A small-molecule ligand and the protein it binds are described below.
Small molecule (SMILES): Cc1[nH]c(C(=O)Nc2nc3c(O[C@@H](C)c4ccccc4)cc(C(=O)O)cc3s2)c(Cl)c1Cl

Binding-site contacts:
Ligand atom C6 contacts residue ARG78 of chain 1.A at 3.5 Å.
Ligand atom N1 contacts residue THR167 of chain 1.A at 3.5 Å.
Ligand atom CL2 contacts residue ASN48 of chain 1.A at 3.6 Å.
Ligand atom C18 contacts residue PRO81 of chain 1.A at 3.6 Å (hydrophobic).
Ligand atom S1 contacts residue ILE80 of chain 1.A at 3.7 Å.
Ligand atom C22 contacts residue ASN48 of chain 1.A at 3.4 Å.
Ligand atom O3 contacts residue ARG138 of chain 1.A at 2.8 Å (salt-bridge).
Ligand atom C21 contacts residue ILE80 of chain 1.A at 3.7 Å (hydrophobic).
Ligand atom N1 contacts residue ASP75 of chain 1.A at 2.9 Å (salt-bridge).
Ligand atom O4 contacts residue ARG78 of chain 1.A at 3.7 Å.
Ligand atom C5 contacts residue GLU52 of chain 1.A at 3.7 Å.
Ligand atom C15 contacts residue ILE96 of chain 1.A at 3.6 Å (hydrophobic).
Ligand atom S1 contacts residue GLU52 of chain 1.A at 3.5 Å (salt-bridge).
Ligand atom C14 contacts residue ILE96 of chain 1.A at 3.7 Å (hydrophobic).
Ligand atom C2 contacts residue ASP75 of chain 1.A at 3.6 Å.
Ligand atom C18 contacts residue ARG78 of chain 1.A at 3.3 Å.
Ligand atom C19 contacts residue GLY79 of chain 1.A at 3.3 Å.
Ligand atom C20 contacts residue PRO81 of chain 1.A at 3.8 Å (hydrophobic).
Ligand atom C10 contacts residue ILE96 of chain 1.A at 3.7 Å (hydrophobic).
Ligand atom C1 contacts residue SER49 of chain 1.A at 3.2 Å.
Ligand atom C21 contacts residue ASN48 of chain 1.A at 3.6 Å.
Ligand atom C2 contacts residue SER49 of chain 1.A at 3.8 Å.
Ligand atom C18 contacts residue ARG138 of chain 1.A at 3.7 Å.
Ligand atom O1 contacts residue GLU52 of chain 1.A at 3.7 Å.
Ligand atom C20 contacts residue GLY79 of chain 1.A at 3.5 Å.
Ligand atom C2 contacts residue THR167 of chain 1.A at 3.5 Å.
Ligand atom C7 contacts residue ARG78 of chain 1.A at 3.7 Å.
Ligand atom S1 contacts residue GLY79 of chain 1.A at 3.5 Å (h-bond).
Ligand atom C1 contacts residue ASP75 of chain 1.A at 3.5 Å.
Ligand atom O3 contacts residue ARG78 of chain 1.A at 3.6 Å.
Ligand atom C19 contacts residue ARG78 of chain 1.A at 3.2 Å.
Ligand atom CL2 contacts residue VAL122 of chain 1.A at 3.6 Å.
Ligand atom C16 contacts residue ARG78 of chain 1.A at 3.7 Å.
Ligand atom O1 contacts residue THR167 of chain 1.A at 3.5 Å (h-bond).
Ligand atom C17 contacts residue ARG78 of chain 1.A at 3.3 Å.
Ligand atom C20 contacts residue ARG78 of chain 1.A at 3.3 Å.
Ligand atom CL1 contacts residue ILE80 of chain 1.A at 3.7 Å.
Ligand atom C19 contacts residue PRO81 of chain 1.A at 3.7 Å (hydrophobic).
Ligand atom C17 contacts residue PRO81 of chain 1.A at 3.5 Å (hydrophobic).
Ligand atom C16 contacts residue PRO81 of chain 1.A at 3.6 Å (hydrophobic).

Sequence of chain 1.A:
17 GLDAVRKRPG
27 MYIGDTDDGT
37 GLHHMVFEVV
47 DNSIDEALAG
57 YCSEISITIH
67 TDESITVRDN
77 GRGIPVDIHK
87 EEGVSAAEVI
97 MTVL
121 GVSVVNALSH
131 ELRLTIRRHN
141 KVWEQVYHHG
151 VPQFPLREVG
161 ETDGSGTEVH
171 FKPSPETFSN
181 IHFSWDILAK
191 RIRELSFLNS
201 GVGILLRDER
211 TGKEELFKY